Binding-site contacts:
Ligand atom C1 contacts residue ASN103 of chain 1.A at 3.3 Å.
Ligand atom C8 contacts residue ASN103 of chain 1.A at 4.3 Å.
Ligand atom N2 contacts residue ASN103 of chain 1.A at 3.2 Å (h-bond).
Ligand atom C2 contacts residue ASN103 of chain 1.A at 3.8 Å.
Ligand atom C3 contacts residue ASN103 of chain 1.A at 4.2 Å.
Ligand atom O5 contacts residue ASN103 of chain 1.A at 4.0 Å.
Ligand atom C7 contacts residue ASN103 of chain 1.A at 4.2 Å.

Sequence of chain 1.A:
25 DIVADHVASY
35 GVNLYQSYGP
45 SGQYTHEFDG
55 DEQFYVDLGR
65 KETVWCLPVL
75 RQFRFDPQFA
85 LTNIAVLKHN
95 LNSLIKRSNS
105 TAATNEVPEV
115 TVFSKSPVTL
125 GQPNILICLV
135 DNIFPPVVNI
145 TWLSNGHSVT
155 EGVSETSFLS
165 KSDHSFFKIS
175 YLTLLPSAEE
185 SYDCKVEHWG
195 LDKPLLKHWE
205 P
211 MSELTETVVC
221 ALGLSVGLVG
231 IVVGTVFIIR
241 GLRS

This protein binds this small molecule.
Small molecule (SMILES): CC(=O)N[C@@H]1[C@@H](O)[C@H](O)[C@@H](CO)O[C@H]1O